Sequence of chain 1.B:
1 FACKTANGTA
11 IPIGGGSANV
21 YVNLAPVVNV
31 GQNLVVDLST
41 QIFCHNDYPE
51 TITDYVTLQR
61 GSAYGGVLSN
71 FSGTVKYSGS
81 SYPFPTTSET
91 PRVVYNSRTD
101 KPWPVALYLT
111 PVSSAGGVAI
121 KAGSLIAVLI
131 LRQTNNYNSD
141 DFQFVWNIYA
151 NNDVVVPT

Binding-site contacts:
Ligand atom C20 contacts residue ASP54 of chain 1.B at 3.4 Å.
Ligand atom C17 contacts residue ASP54 of chain 1.B at 3.4 Å.
Ligand atom C19 contacts residue PHE1 of chain 1.B at 3.8 Å (hydrophobic).
Ligand atom C19 contacts residue ASP140 of chain 1.B at 3.9 Å.
Ligand atom CL contacts residue ILE52 of chain 1.B at 3.6 Å.
Ligand atom C16 contacts residue PHE1 of chain 1.B at 3.6 Å (hydrophobic).
Ligand atom C3 contacts residue TYR48 of chain 1.B at 3.6 Å (hydrophobic).
Ligand atom O4 contacts residue ASP54 of chain 1.B at 2.6 Å (salt-bridge).
Ligand atom O7 contacts residue ASP47 of chain 1.B at 2.9 Å (salt-bridge).
Ligand atom C13 contacts residue TYR48 of chain 1.B at 3.6 Å (hydrophobic).
Ligand atom O4 contacts residue ASN135 of chain 1.B at 2.9 Å (h-bond).
Ligand atom O7 contacts residue ASN46 of chain 1.B at 3.2 Å (h-bond).
Ligand atom C17 contacts residue PHE1 of chain 1.B at 3.7 Å (hydrophobic).
Ligand atom O3 contacts residue ASP47 of chain 1.B at 3.8 Å.
Ligand atom C18 contacts residue ASP140 of chain 1.B at 3.2 Å.
Ligand atom O5 contacts residue ASP140 of chain 1.B at 2.7 Å (salt-bridge).
Ligand atom C20 contacts residue ASN46 of chain 1.B at 3.3 Å.
Ligand atom CL contacts residue TYR137 of chain 1.B at 3.8 Å.
Ligand atom C20 contacts residue TYR48 of chain 1.B at 3.8 Å (hydrophobic).
Ligand atom C10 contacts residue TYR48 of chain 1.B at 3.7 Å (hydrophobic).
Ligand atom C15 contacts residue PHE1 of chain 1.B at 3.7 Å (hydrophobic).
Ligand atom O7 contacts residue PHE1 of chain 1.B at 2.8 Å (h-bond).
Ligand atom O5 contacts residue ASN135 of chain 1.B at 3.7 Å.
Ligand atom O6 contacts residue ILE13 of chain 1.B at 3.4 Å.
Ligand atom O3 contacts residue PHE1 of chain 1.B at 2.9 Å (h-bond).
Ligand atom N1 contacts residue TYR48 of chain 1.B at 3.6 Å.
Ligand atom CL contacts residue ASN138 of chain 1.B at 3.8 Å.
Ligand atom C20 contacts residue PHE1 of chain 1.B at 3.7 Å (hydrophobic).
Ligand atom O4 contacts residue GLN133 of chain 1.B at 3.4 Å (h-bond).
Ligand atom O7 contacts residue ASP54 of chain 1.B at 2.5 Å (salt-bridge).
Ligand atom N contacts residue TYR48 of chain 1.B at 3.6 Å.
Ligand atom C4 contacts residue TYR48 of chain 1.B at 3.6 Å (hydrophobic).
Ligand atom C17 contacts residue GLN133 of chain 1.B at 3.6 Å.
Ligand atom C20 contacts residue ASP47 of chain 1.B at 3.6 Å.
Ligand atom O6 contacts residue PHE1 of chain 1.B at 3.0 Å (h-bond).
Ligand atom C19 contacts residue ILE13 of chain 1.B at 3.9 Å (hydrophobic).
Ligand atom O5 contacts residue PHE142 of chain 1.B at 3.9 Å.
Ligand atom O5 contacts residue GLN133 of chain 1.B at 3.0 Å (h-bond).
Ligand atom C6 contacts residue TYR48 of chain 1.B at 3.9 Å (hydrophobic).
Ligand atom O4 contacts residue ILE52 of chain 1.B at 3.7 Å.

A protein and the small-molecule ligand that binds it are described below.
Small molecule (SMILES): CN1CCN(c2c(Nc3ccc(O[C@H]4O[C@H](CO)[C@@H](O)[C@H](O)[C@@H]4O)c(Cl)c3)c(=O)c2=O)CC1